Binding-site contacts:
Ligand atom N1 contacts residue MN1 of chain 1.BB at 2.4 Å.
Ligand atom C5 contacts residue HIS73 of chain 1.O at 4.2 Å.
Ligand atom O1 contacts residue HIS73 of chain 1.O at 3.9 Å.
Ligand atom P6 contacts residue LYS176 of chain 1.H at 4.3 Å.
Ligand atom P6 contacts residue ARG98 of chain 1.E at 4.0 Å.
Ligand atom C5 contacts residue MN1 of chain 1.WB at 3.5 Å.
Ligand atom O5 contacts residue LYS176 of chain 1.H at 3.5 Å (salt-bridge).
Ligand atom C6 contacts residue HIS169 of chain 1.H at 3.7 Å.
Ligand atom C3 contacts residue GLU172 of chain 1.H at 4.0 Å.
Ligand atom C3 contacts residue MN1 of chain 1.BB at 3.5 Å.
Ligand atom N3 contacts residue GLU76 of chain 1.O at 3.6 Å.
Ligand atom O1 contacts residue MN1 of chain 1.BB at 3.1 Å.
Ligand atom O5 contacts residue HIS54 of chain 1.H at 4.2 Å.
Ligand atom O1 contacts residue HIS46 of chain 1.H at 4.0 Å.
Ligand atom N3 contacts residue MN1 of chain 1.WB at 2.6 Å.
Ligand atom N3 contacts residue HIS169 of chain 1.H at 3.6 Å.
Ligand atom C6 contacts residue HIS73 of chain 1.O at 4.2 Å.
Ligand atom C2 contacts residue GLU20 of chain 1.O at 3.7 Å.
Ligand atom O1 contacts residue GLU172 of chain 1.H at 3.0 Å (salt-bridge).
Ligand atom C6 contacts residue MN1 of chain 1.BB at 3.4 Å.
Ligand atom C6 contacts residue GLU172 of chain 1.H at 3.8 Å.
Ligand atom O2 contacts residue GLU20 of chain 1.O at 3.9 Å.
Ligand atom N1 contacts residue GLU172 of chain 1.H at 3.1 Å (salt-bridge).
Ligand atom C6 contacts residue HIS168 of chain 1.H at 3.7 Å.
Ligand atom C4 contacts residue HIS73 of chain 1.O at 3.5 Å.
Ligand atom C1 contacts residue ARG120 of chain 1.E at 4.2 Å.
Ligand atom N1 contacts residue HIS73 of chain 1.O at 3.4 Å (h-bond).
Ligand atom C3 contacts residue GLU20 of chain 1.O at 3.6 Å.
Ligand atom C4 contacts residue GLU172 of chain 1.H at 3.9 Å.
Ligand atom O1 contacts residue GLU20 of chain 1.O at 3.9 Å.
Ligand atom O4 contacts residue ARG98 of chain 1.E at 3.4 Å (salt-bridge).
Ligand atom O5 contacts residue ARG98 of chain 1.E at 3.7 Å.
Ligand atom C3 contacts residue HIS73 of chain 1.O at 3.5 Å.
Ligand atom C6 contacts residue HIS72 of chain 1.O at 3.7 Å.
Ligand atom O4 contacts residue ARG120 of chain 1.E at 3.4 Å (salt-bridge).
Ligand atom N1 contacts residue HIS168 of chain 1.H at 3.6 Å.
Ligand atom C5 contacts residue GLU76 of chain 1.O at 3.8 Å.
Ligand atom C4 contacts residue MN1 of chain 1.BB at 3.2 Å.
Ligand atom N3 contacts residue HIS72 of chain 1.O at 3.6 Å (h-bond).
Ligand atom C6 contacts residue MN1 of chain 1.WB at 3.4 Å.

Sequence of chain 1.O:
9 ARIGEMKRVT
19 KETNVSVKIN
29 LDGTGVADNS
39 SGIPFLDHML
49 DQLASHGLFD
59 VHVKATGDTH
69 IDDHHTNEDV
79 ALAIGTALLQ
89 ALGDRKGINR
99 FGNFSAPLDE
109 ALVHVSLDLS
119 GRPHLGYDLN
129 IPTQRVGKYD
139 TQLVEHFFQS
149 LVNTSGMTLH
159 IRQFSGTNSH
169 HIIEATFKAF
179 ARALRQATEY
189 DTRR

This small molecule binds to this protein.
Small molecule (SMILES): O=P(O)(O)OC[C@H](O)[C@@H](O)c1cnc[nH]1

Sequence of chain 1.E:
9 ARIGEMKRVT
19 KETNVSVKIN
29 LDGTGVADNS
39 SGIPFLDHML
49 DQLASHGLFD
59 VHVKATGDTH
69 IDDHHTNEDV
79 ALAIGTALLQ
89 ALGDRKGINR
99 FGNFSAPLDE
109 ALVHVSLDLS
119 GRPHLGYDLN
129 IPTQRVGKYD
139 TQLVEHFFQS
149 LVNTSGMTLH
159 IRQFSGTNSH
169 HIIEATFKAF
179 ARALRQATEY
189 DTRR

Sequence of chain 1.H:
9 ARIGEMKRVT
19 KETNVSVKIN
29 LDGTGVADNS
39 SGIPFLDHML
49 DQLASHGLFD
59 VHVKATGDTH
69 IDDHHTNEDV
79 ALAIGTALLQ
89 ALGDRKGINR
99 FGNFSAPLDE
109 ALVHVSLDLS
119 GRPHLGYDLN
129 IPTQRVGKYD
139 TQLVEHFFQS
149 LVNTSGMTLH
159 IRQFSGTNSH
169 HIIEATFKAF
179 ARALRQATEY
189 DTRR